Binding-site contacts:
Ligand atom C20 contacts residue MET118 of chain 1.A at 3.4 Å (hydrophobic).
Ligand atom C9 contacts residue HIS134 of chain 1.A at 3.7 Å.
Ligand atom O16 contacts residue MET137 of chain 1.A at 3.1 Å (h-bond).
Ligand atom O18 contacts residue HIS134 of chain 1.A at 3.1 Å (h-bond).
Ligand atom C10 contacts residue ILE72 of chain 1.A at 3.9 Å (hydrophobic).
Ligand atom O17 contacts residue NI1 of chain 1.B at 2.0 Å (h-bond).
Ligand atom C20 contacts residue THR227 of chain 1.A at 3.8 Å.
Ligand atom C8 contacts residue HIS134 of chain 1.A at 3.6 Å.
Ligand atom C19 contacts residue MET118 of chain 1.A at 3.9 Å (hydrophobic).
Ligand atom O5 contacts residue LEU73 of chain 1.A at 3.8 Å.
Ligand atom C1 contacts residue MET118 of chain 1.A at 3.5 Å (hydrophobic).
Ligand atom C10 contacts residue HIS134 of chain 1.A at 3.5 Å.
Ligand atom C2 contacts residue MET118 of chain 1.A at 4.0 Å (hydrophobic).
Ligand atom C11 contacts residue HIS134 of chain 1.A at 3.6 Å.
Ligand atom C1 contacts residue THR227 of chain 1.A at 4.0 Å.
Ligand atom C13 contacts residue ILE72 of chain 1.A at 3.6 Å (hydrophobic).
Ligand atom C11 contacts residue ILE72 of chain 1.A at 3.6 Å (hydrophobic).
Ligand atom O16 contacts residue ASP136 of chain 1.A at 3.5 Å.
Ligand atom C1 contacts residue LEU79 of chain 1.A at 3.9 Å (hydrophobic).
Ligand atom O5 contacts residue ASN70 of chain 1.A at 2.8 Å (h-bond).
Ligand atom C11 contacts residue PRO132 of chain 1.A at 3.9 Å (hydrophobic).
Ligand atom C23 contacts residue PHE139 of chain 1.A at 3.9 Å (hydrophobic).
Ligand atom C13 contacts residue GLN131 of chain 1.A at 3.6 Å.
Ligand atom C12 contacts residue PRO132 of chain 1.A at 3.8 Å (hydrophobic).
Ligand atom O18 contacts residue ASP136 of chain 1.A at 3.5 Å (salt-bridge).
Ligand atom C1 contacts residue MET122 of chain 1.A at 3.8 Å (hydrophobic).
Ligand atom O17 contacts residue HIS134 of chain 1.A at 3.2 Å (h-bond).
Ligand atom O17 contacts residue TRS1 of chain 1.D at 2.5 Å (h-bond).
Ligand atom C8 contacts residue NI1 of chain 1.B at 4.0 Å.
Ligand atom O18 contacts residue TRS1 of chain 1.D at 3.4 Å (h-bond).
Ligand atom O17 contacts residue ASP136 of chain 1.A at 2.5 Å (salt-bridge).
Ligand atom C2 contacts residue TRS1 of chain 1.D at 3.9 Å.
Ligand atom C14 contacts residue GLN131 of chain 1.A at 3.7 Å.
Ligand atom C4 contacts residue ASN70 of chain 1.A at 3.9 Å.
Ligand atom C23 contacts residue ILE72 of chain 1.A at 3.5 Å (hydrophobic).
Ligand atom C10 contacts residue PHE139 of chain 1.A at 3.6 Å (hydrophobic).
Ligand atom O18 contacts residue NI1 of chain 1.B at 2.7 Å (h-bond).
Ligand atom C12 contacts residue ILE72 of chain 1.A at 3.4 Å (hydrophobic).
Ligand atom C2 contacts residue LEU79 of chain 1.A at 3.7 Å (hydrophobic).
Ligand atom C1 contacts residue TRS1 of chain 1.D at 3.7 Å.

A small-molecule ligand and the protein it binds are described below.
Small molecule (SMILES): CN1C(=O)c2ccccc2NC(O)=C1[C@@H](OO)c1ccccc1

Sequence of chain 1.A:
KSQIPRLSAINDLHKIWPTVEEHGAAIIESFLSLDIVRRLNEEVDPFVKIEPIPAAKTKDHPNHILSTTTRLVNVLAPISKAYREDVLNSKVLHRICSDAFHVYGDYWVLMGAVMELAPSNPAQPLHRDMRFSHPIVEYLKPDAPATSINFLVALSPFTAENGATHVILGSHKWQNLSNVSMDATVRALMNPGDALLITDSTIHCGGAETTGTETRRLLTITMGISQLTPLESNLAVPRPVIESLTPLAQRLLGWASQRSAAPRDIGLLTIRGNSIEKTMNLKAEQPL

Sequence of chain 2.A:
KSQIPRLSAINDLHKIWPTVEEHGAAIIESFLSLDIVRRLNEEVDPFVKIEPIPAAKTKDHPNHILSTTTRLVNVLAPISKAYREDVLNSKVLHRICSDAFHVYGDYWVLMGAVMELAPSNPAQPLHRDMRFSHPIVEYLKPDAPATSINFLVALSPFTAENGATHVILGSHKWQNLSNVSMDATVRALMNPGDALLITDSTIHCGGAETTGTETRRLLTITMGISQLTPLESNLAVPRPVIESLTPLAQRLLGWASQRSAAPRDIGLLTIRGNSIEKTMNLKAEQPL